Binding-site contacts:
Ligand atom C5 contacts residue LEU202 of chain 1.A at 3.8 Å (hydrophobic).
Ligand atom C4 contacts residue VAL147 of chain 1.A at 3.9 Å (hydrophobic).
Ligand atom C2 contacts residue LEU202 of chain 1.A at 3.7 Å (hydrophobic).
Ligand atom C4 contacts residue LEU202 of chain 1.A at 3.5 Å (hydrophobic).
Ligand atom N1 contacts residue HIS101 of chain 1.A at 4.2 Å.
Ligand atom N contacts residue PHE135 of chain 1.A at 4.0 Å.
Ligand atom C5 contacts residue VAL147 of chain 1.A at 4.0 Å (hydrophobic).
Ligand atom C6 contacts residue HIS99 of chain 1.A at 4.0 Å.
Ligand atom N1 contacts residue HIS99 of chain 1.A at 3.5 Å (h-bond).
Ligand atom C7 contacts residue HIS99 of chain 1.A at 4.2 Å.
Ligand atom C8 contacts residue HIS99 of chain 1.A at 3.5 Å.
Ligand atom C7 contacts residue THR204 of chain 1.A at 4.0 Å.
Ligand atom C3 contacts residue LEU202 of chain 1.A at 3.5 Å (hydrophobic).
Ligand atom C8 contacts residue THR204 of chain 1.A at 4.1 Å.
Ligand atom N contacts residue GLN97 of chain 1.A at 4.1 Å.
Ligand atom N2 contacts residue ZN1 of chain 1.E at 2.3 Å.
Ligand atom O contacts residue THR203 of chain 1.A at 3.6 Å.
Ligand atom O contacts residue HIS99 of chain 1.A at 3.2 Å (h-bond).
Ligand atom N1 contacts residue THR203 of chain 1.A at 3.5 Å (h-bond).
Ligand atom N2 contacts residue HIS99 of chain 1.A at 3.3 Å (h-bond).
Ligand atom C6 contacts residue LEU202 of chain 1.A at 4.0 Å (hydrophobic).
Ligand atom O contacts residue HIS101 of chain 1.A at 4.1 Å.
Ligand atom C4 contacts residue VAL126 of chain 1.A at 3.8 Å (hydrophobic).
Ligand atom C8 contacts residue ZN1 of chain 1.E at 2.9 Å.
Ligand atom N2 contacts residue HIS124 of chain 1.A at 4.2 Å.
Ligand atom N2 contacts residue THR203 of chain 1.A at 2.8 Å (h-bond).
Ligand atom C8 contacts residue THR203 of chain 1.A at 3.8 Å.
Ligand atom N2 contacts residue HIS101 of chain 1.A at 3.0 Å.
Ligand atom C3 contacts residue LEU145 of chain 1.A at 3.8 Å (hydrophobic).
Ligand atom C8 contacts residue HIS124 of chain 1.A at 4.2 Å.
Ligand atom N2 contacts residue THR204 of chain 1.A at 3.3 Å.
Ligand atom C4 contacts residue LEU145 of chain 1.A at 3.8 Å (hydrophobic).
Ligand atom C5 contacts residue VAL126 of chain 1.A at 4.1 Å (hydrophobic).
Ligand atom C7 contacts residue LEU202 of chain 1.A at 3.9 Å (hydrophobic).
Ligand atom O contacts residue HIS124 of chain 1.A at 3.1 Å (h-bond).
Ligand atom C1 contacts residue GLN97 of chain 1.A at 3.8 Å.
Ligand atom N1 contacts residue THR204 of chain 1.A at 3.0 Å (h-bond).
Ligand atom N1 contacts residue ZN1 of chain 1.E at 3.0 Å.
Ligand atom C3 contacts residue VAL126 of chain 1.A at 3.7 Å (hydrophobic).
Ligand atom O contacts residue ZN1 of chain 1.E at 2.2 Å.

The small molecule below binds the protein below.
Small molecule (SMILES): CN(C)c1cccc(C(=O)NN)c1

Sequence of chain 1.A:
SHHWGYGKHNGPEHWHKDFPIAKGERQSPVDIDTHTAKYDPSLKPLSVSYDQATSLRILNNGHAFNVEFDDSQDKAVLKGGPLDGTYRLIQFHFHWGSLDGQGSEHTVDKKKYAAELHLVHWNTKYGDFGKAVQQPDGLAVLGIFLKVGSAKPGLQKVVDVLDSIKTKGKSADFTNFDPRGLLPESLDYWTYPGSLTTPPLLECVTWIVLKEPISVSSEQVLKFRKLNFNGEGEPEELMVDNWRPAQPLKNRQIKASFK